Binding-site contacts:
Ligand atom O1 contacts residue HIS162 of chain 1.E at 3.7 Å.
Ligand atom C3 contacts residue CYS294 of chain 1.E at 3.4 Å (hydrophobic).
Ligand atom O1 contacts residue ARG293 of chain 1.E at 4.0 Å.
Ligand atom O2P contacts residue ARG293 of chain 1.E at 2.5 Å (salt-bridge).
Ligand atom O2 contacts residue CYS294 of chain 1.E at 3.1 Å (h-bond).
Ligand atom P contacts residue THR295 of chain 1.E at 4.1 Å.
Ligand atom O2P contacts residue ARG450 of chain 1.E at 3.7 Å.
Ligand atom P contacts residue ARG450 of chain 1.E at 3.8 Å.
Ligand atom O3P contacts residue HIS162 of chain 1.E at 3.7 Å.
Ligand atom O2P contacts residue THR295 of chain 1.E at 3.3 Å (h-bond).
Ligand atom O1P contacts residue PHE456 of chain 1.E at 3.9 Å.
Ligand atom O4P contacts residue ARG293 of chain 1.E at 3.0 Å (salt-bridge).
Ligand atom C3 contacts residue ARG450 of chain 1.E at 3.3 Å.
Ligand atom P contacts residue ARG111 of chain 1.E at 3.7 Å.
Ligand atom O2 contacts residue GLU257 of chain 1.E at 4.3 Å.
Ligand atom O4P contacts residue HIS162 of chain 1.E at 2.9 Å (h-bond).
Ligand atom P contacts residue HIS162 of chain 1.E at 3.8 Å.
Ligand atom O1P contacts residue ARG450 of chain 1.E at 3.7 Å.
Ligand atom O2 contacts residue THR236 of chain 1.E at 3.5 Å.
Ligand atom C3 contacts residue PHE456 of chain 1.E at 4.0 Å (hydrophobic).
Ligand atom C2 contacts residue MET166 of chain 1.E at 3.8 Å (hydrophobic).
Ligand atom O3P contacts residue ARG111 of chain 1.E at 3.0 Å (salt-bridge).
Ligand atom O1 contacts residue CYS294 of chain 1.E at 2.7 Å (h-bond).
Ligand atom C2 contacts residue THR236 of chain 1.E at 4.2 Å.
Ligand atom O4P contacts residue CYS294 of chain 1.E at 4.0 Å.
Ligand atom O3P contacts residue ARG293 of chain 1.E at 4.2 Å.
Ligand atom P contacts residue ARG293 of chain 1.E at 3.5 Å.
Ligand atom O4P contacts residue ARG111 of chain 1.E at 4.1 Å.
Ligand atom C2 contacts residue CYS294 of chain 1.E at 2.9 Å (hydrophobic).
Ligand atom O4P contacts residue THR295 of chain 1.E at 4.1 Å.
Ligand atom O1P contacts residue CYS294 of chain 1.E at 2.8 Å (h-bond).
Ligand atom O2P contacts residue ARG111 of chain 1.E at 3.9 Å.
Ligand atom O2P contacts residue GLY448 of chain 1.E at 4.1 Å.
Ligand atom O1 contacts residue ASN161 of chain 1.E at 3.5 Å (h-bond).
Ligand atom C1 contacts residue CYS294 of chain 1.E at 1.8 Å (hydrophobic).
Ligand atom O2 contacts residue PHE456 of chain 1.E at 3.8 Å.
Ligand atom O3P contacts residue ARG450 of chain 1.E at 3.0 Å (salt-bridge).
Ligand atom O2 contacts residue MET166 of chain 1.E at 4.2 Å.
Ligand atom P contacts residue CYS294 of chain 1.E at 4.1 Å.
Ligand atom C3 contacts residue MET166 of chain 1.E at 3.8 Å (hydrophobic).

Sequence of chain 1.E:
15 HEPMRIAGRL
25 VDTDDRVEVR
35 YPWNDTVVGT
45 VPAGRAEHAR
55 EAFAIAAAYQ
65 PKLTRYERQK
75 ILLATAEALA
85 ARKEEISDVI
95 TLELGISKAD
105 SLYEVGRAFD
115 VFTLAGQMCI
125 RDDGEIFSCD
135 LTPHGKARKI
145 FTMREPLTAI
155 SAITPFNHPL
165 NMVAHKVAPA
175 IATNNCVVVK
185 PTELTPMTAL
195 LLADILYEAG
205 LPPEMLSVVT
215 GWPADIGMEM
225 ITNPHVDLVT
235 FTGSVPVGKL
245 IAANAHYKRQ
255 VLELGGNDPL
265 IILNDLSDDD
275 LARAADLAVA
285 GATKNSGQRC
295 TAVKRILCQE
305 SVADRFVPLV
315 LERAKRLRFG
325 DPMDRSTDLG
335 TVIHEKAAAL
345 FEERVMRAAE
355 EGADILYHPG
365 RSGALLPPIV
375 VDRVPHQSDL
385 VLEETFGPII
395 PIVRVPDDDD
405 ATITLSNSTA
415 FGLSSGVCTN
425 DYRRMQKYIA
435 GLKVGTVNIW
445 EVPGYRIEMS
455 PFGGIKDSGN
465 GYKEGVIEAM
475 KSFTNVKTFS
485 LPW

This protein binds this small molecule.
Small molecule (SMILES): O=C[C@H](O)COP(=O)(O)O